Sequence of chain 2.A:
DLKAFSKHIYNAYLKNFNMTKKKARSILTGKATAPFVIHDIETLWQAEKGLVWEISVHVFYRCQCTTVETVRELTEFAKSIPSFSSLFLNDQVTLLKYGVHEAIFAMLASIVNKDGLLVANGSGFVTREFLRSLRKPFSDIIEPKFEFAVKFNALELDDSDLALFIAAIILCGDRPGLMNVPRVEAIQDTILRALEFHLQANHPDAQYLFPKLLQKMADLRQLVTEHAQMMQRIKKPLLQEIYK

A protein and the small-molecule ligand that binds it are described below.
Small molecule (SMILES): O=C(O)COc1ccc(Sc2cc(C#CCN3CCOCC3)nc(C#Cc3ccc(C(F)(F)F)cc3)c2)c2c1CCC2

Binding-site contacts:
Ligand atom F26 contacts residue LEU61 of chain 2.A at 3.6 Å.
Ligand atom C39 contacts residue MET259 of chain 2.A at 3.5 Å (hydrophobic).
Ligand atom C9 contacts residue ILE139 of chain 2.A at 3.6 Å (hydrophobic).
Ligand atom F25 contacts residue VAL154 of chain 2.A at 3.3 Å.
Ligand atom O41 contacts residue GLN92 of chain 2.A at 3.3 Å.
Ligand atom C6 contacts residue LEU136 of chain 2.A at 3.6 Å (hydrophobic).
Ligand atom C22 contacts residue VAL87 of chain 2.A at 3.5 Å (hydrophobic).
Ligand atom O38 contacts residue CYS91 of chain 2.A at 3.6 Å.
Ligand atom F25 contacts residue LEU61 of chain 2.A at 3.7 Å.
Ligand atom C3 contacts residue THR94 of chain 2.A at 3.5 Å.
Ligand atom C16 contacts residue CYS91 of chain 2.A at 3.6 Å (hydrophobic).
Ligand atom C4 contacts residue THR94 of chain 2.A at 3.7 Å.
Ligand atom C37 contacts residue ILE169 of chain 2.A at 3.4 Å (hydrophobic).
Ligand atom O13 contacts residue MET34 of chain 2.A at 3.4 Å (h-bond).
Ligand atom C1 contacts residue LEU136 of chain 2.A at 3.6 Å (hydrophobic).
Ligand atom C23 contacts residue CYS91 of chain 2.A at 3.5 Å (hydrophobic).
Ligand atom C1 contacts residue THR94 of chain 2.A at 3.6 Å.
Ligand atom F26 contacts residue VAL87 of chain 2.A at 3.4 Å.
Ligand atom C36 contacts residue LYS173 of chain 2.A at 3.4 Å.
Ligand atom C30 contacts residue CYS91 of chain 2.A at 3.2 Å (hydrophobic).
Ligand atom F27 contacts residue ARG90 of chain 2.A at 3.5 Å.
Ligand atom C32 contacts residue CYS91 of chain 2.A at 3.3 Å (hydrophobic).
Ligand atom F27 contacts residue LEU61 of chain 2.A at 3.4 Å.
Ligand atom C33 contacts residue CYS91 of chain 2.A at 3.7 Å (hydrophobic).
Ligand atom C39 contacts residue HIS255 of chain 2.A at 3.2 Å.
Ligand atom C7 contacts residue ILE139 of chain 2.A at 3.5 Å (hydrophobic).
Ligand atom S28 contacts residue PHE133 of chain 2.A at 3.7 Å.
Ligand atom C8 contacts residue ILE139 of chain 2.A at 3.3 Å (hydrophobic).
Ligand atom C12 contacts residue MET34 of chain 2.A at 3.4 Å (hydrophobic).
Ligand atom C29 contacts residue PHE133 of chain 2.A at 3.7 Å (hydrophobic).
Ligand atom C18 contacts residue CYS91 of chain 2.A at 3.6 Å (hydrophobic).
Ligand atom C11 contacts residue MET135 of chain 2.A at 3.3 Å (hydrophobic).
Ligand atom C40 contacts residue HIS255 of chain 2.A at 3.5 Å.
Ligand atom C20 contacts residue ARG90 of chain 2.A at 3.4 Å.
Ligand atom N2 contacts residue THR94 of chain 2.A at 3.5 Å (h-bond).
Ligand atom S28 contacts residue ILE132 of chain 2.A at 3.6 Å.
Ligand atom O42 contacts residue HIS255 of chain 2.A at 2.9 Å (h-bond).
Ligand atom C17 contacts residue CYS91 of chain 2.A at 3.4 Å (hydrophobic).
Ligand atom C31 contacts residue CYS91 of chain 2.A at 3.3 Å (hydrophobic).
Ligand atom C15 contacts residue THR98 of chain 2.A at 3.4 Å.

Sequence of chain 1.B:
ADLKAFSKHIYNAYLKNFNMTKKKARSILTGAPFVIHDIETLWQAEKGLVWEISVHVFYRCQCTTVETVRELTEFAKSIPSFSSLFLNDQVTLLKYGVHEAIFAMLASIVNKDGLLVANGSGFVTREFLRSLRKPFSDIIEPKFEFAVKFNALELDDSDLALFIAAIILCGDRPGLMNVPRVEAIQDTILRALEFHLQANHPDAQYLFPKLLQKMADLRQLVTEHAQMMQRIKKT